Sequence of chain 1.H:
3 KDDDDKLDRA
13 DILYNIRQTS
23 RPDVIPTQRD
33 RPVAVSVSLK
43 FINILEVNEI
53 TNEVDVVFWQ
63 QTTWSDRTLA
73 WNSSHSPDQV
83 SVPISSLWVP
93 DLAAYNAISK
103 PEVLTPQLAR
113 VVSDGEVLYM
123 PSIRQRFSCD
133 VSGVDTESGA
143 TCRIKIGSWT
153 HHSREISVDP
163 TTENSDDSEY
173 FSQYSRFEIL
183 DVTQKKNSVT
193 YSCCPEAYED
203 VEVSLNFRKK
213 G

The small molecule below binds the protein below.
Small molecule (SMILES): C(=C1\CCCN=C1c1cccnc1)\c1cc[nH]c1

Sequence of chain 1.G:
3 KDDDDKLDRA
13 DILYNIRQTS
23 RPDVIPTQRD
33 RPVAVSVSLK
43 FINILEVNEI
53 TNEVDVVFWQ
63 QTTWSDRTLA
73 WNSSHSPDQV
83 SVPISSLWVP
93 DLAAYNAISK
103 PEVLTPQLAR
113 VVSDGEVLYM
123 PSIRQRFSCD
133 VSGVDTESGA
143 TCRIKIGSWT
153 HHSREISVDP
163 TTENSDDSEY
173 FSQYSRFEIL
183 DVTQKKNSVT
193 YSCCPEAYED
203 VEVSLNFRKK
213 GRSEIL

Binding-site contacts:
Ligand atom C9 contacts residue TRP61 of chain 1.H at 4.1 Å (hydrophobic).
Ligand atom C3 contacts residue TYR193 of chain 1.G at 4.2 Å (hydrophobic).
Ligand atom C15 contacts residue TRP151 of chain 1.G at 3.4 Å (hydrophobic).
Ligand atom C3 contacts residue GLN63 of chain 1.H at 4.2 Å.
Ligand atom C12 contacts residue TRP151 of chain 1.G at 3.4 Å (hydrophobic).
Ligand atom N7 contacts residue TRP151 of chain 1.G at 2.7 Å (h-bond).
Ligand atom N13 contacts residue THR152 of chain 1.G at 3.9 Å.
Ligand atom C17 contacts residue ARG112 of chain 1.H at 3.8 Å.
Ligand atom C3 contacts residue TYR172 of chain 1.H at 4.1 Å (hydrophobic).
Ligand atom N13 contacts residue MET122 of chain 1.H at 3.9 Å.
Ligand atom C17 contacts residue LEU120 of chain 1.H at 3.5 Å (hydrophobic).
Ligand atom C9 contacts residue MET122 of chain 1.H at 4.2 Å (hydrophobic).
Ligand atom C4 contacts residue TRP61 of chain 1.H at 4.0 Å (hydrophobic).
Ligand atom C1 contacts residue GLN63 of chain 1.H at 3.9 Å.
Ligand atom C4 contacts residue TYR193 of chain 1.G at 4.1 Å (hydrophobic).
Ligand atom C10 contacts residue TYR200 of chain 1.G at 3.8 Å (hydrophobic).
Ligand atom C15 contacts residue MET122 of chain 1.H at 4.0 Å (hydrophobic).
Ligand atom C16 contacts residue LEU120 of chain 1.H at 4.1 Å (hydrophobic).
Ligand atom C10 contacts residue TYR193 of chain 1.G at 3.6 Å (hydrophobic).
Ligand atom C9 contacts residue TYR193 of chain 1.G at 3.6 Å (hydrophobic).
Ligand atom C8 contacts residue TYR97 of chain 1.G at 3.2 Å (hydrophobic).
Ligand atom C14 contacts residue MET122 of chain 1.H at 4.0 Å (hydrophobic).
Ligand atom C12 contacts residue TYR200 of chain 1.G at 3.6 Å (hydrophobic).
Ligand atom N2 contacts residue GLN63 of chain 1.H at 3.5 Å (h-bond).
Ligand atom C18 contacts residue LEU120 of chain 1.H at 4.0 Å (hydrophobic).
Ligand atom C9 contacts residue TYR97 of chain 1.G at 3.7 Å (hydrophobic).
Ligand atom N7 contacts residue MET122 of chain 1.H at 4.1 Å.
Ligand atom N7 contacts residue TYR200 of chain 1.G at 4.0 Å.
Ligand atom C8 contacts residue TRP151 of chain 1.G at 3.6 Å (hydrophobic).
Ligand atom C15 contacts residue TYR200 of chain 1.G at 3.8 Å (hydrophobic).
Ligand atom C14 contacts residue TRP151 of chain 1.G at 3.3 Å (hydrophobic).
Ligand atom N13 contacts residue TRP151 of chain 1.G at 3.8 Å.
Ligand atom C5 contacts residue MET122 of chain 1.H at 4.0 Å (hydrophobic).
Ligand atom C16 contacts residue TYR200 of chain 1.G at 3.4 Å (hydrophobic).
Ligand atom C18 contacts residue ARG112 of chain 1.H at 3.9 Å.
Ligand atom C16 contacts residue TRP151 of chain 1.G at 4.2 Å (hydrophobic).
Ligand atom C6 contacts residue MET122 of chain 1.H at 3.4 Å (hydrophobic).
Ligand atom C11 contacts residue TYR200 of chain 1.G at 3.8 Å (hydrophobic).
Ligand atom C11 contacts residue MET122 of chain 1.H at 3.6 Å (hydrophobic).
Ligand atom C12 contacts residue MET122 of chain 1.H at 3.6 Å (hydrophobic).